This protein binds this small molecule.
Small molecule (SMILES): CC(C)C[C@H](NC(=O)OCc1ccccc1)C(=O)N[C@@H](Cc1ccc(O)cc1)[C@H](C)O

Sequence of chain 1.F:
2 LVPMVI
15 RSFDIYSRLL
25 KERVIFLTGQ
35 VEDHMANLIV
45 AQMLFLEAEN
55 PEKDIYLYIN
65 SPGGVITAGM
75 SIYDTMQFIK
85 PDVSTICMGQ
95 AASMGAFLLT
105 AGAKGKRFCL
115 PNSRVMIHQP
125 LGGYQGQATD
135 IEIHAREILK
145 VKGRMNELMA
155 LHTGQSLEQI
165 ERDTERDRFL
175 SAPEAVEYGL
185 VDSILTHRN

Binding-site contacts:
Ligand atom C16 contacts residue SER97 of chain 1.F at 1.4 Å.
Ligand atom O4 contacts residue GLY67 of chain 1.F at 3.6 Å.
Ligand atom C17 contacts residue SER97 of chain 1.F at 2.8 Å.
Ligand atom C15 contacts residue HIS122 of chain 1.F at 3.3 Å.
Ligand atom C23 contacts residue MET149 of chain 1.F at 3.7 Å (hydrophobic).
Ligand atom C9 contacts residue GLY68 of chain 1.F at 3.2 Å.
Ligand atom C24 contacts residue SER97 of chain 1.F at 2.5 Å.
Ligand atom C22 contacts residue HIS122 of chain 1.F at 3.3 Å.
Ligand atom C17 contacts residue MET98 of chain 1.F at 3.6 Å (hydrophobic).
Ligand atom C11 contacts residue GLY68 of chain 1.F at 3.8 Å.
Ligand atom C24 contacts residue LEU125 of chain 1.F at 3.8 Å (hydrophobic).
Ligand atom O3 contacts residue LEU125 of chain 1.F at 3.0 Å (h-bond).
Ligand atom C1 contacts residue ILE70 of chain 1.F at 3.8 Å (hydrophobic).
Ligand atom C1 contacts residue LEU125 of chain 1.F at 3.4 Å (hydrophobic).
Ligand atom C16 contacts residue HIS122 of chain 1.F at 2.4 Å.
Ligand atom C4 contacts residue GOL1 of chain 1.IA at 3.6 Å.
Ligand atom C20 contacts residue HIS122 of chain 1.F at 3.7 Å.
Ligand atom C5 contacts residue GOL1 of chain 1.IA at 3.6 Å.
Ligand atom O4 contacts residue SER97 of chain 1.F at 2.1 Å (h-bond).
Ligand atom C24 contacts residue HIS122 of chain 1.F at 1.3 Å.
Ligand atom O4 contacts residue MET98 of chain 1.F at 3.1 Å (h-bond).
Ligand atom C16 contacts residue MET98 of chain 1.F at 3.7 Å (hydrophobic).
Ligand atom C5 contacts residue ILE142 of chain 1.F at 3.6 Å (hydrophobic).
Ligand atom C10 contacts residue GLY68 of chain 1.F at 3.5 Å.
Ligand atom C6 contacts residue ILE142 of chain 1.F at 3.6 Å (hydrophobic).
Ligand atom C15 contacts residue SER97 of chain 1.F at 2.4 Å.
Ligand atom O4 contacts residue HIS122 of chain 1.F at 3.5 Å (h-bond).
Ligand atom O2 contacts residue ILE70 of chain 1.F at 2.9 Å (h-bond).
Ligand atom O4 contacts residue GLY68 of chain 1.F at 3.3 Å (h-bond).
Ligand atom O1 contacts residue LEU125 of chain 1.F at 3.1 Å (h-bond).
Ligand atom C23 contacts residue HIS122 of chain 1.F at 3.5 Å.
Ligand atom O5 contacts residue MET149 of chain 1.F at 3.3 Å.
Ligand atom N1 contacts residue LEU125 of chain 1.F at 2.8 Å (h-bond).
Ligand atom N2 contacts residue GLY68 of chain 1.F at 2.9 Å (h-bond).
Ligand atom O2 contacts residue VAL69 of chain 1.F at 3.6 Å.
Ligand atom C17 contacts residue ILE70 of chain 1.F at 3.7 Å (hydrophobic).
Ligand atom O3 contacts residue PRO124 of chain 1.F at 3.2 Å.
Ligand atom N2 contacts residue SER97 of chain 1.F at 3.5 Å (h-bond).
Ligand atom C19 contacts residue SER97 of chain 1.F at 3.6 Å.
Ligand atom C18 contacts residue SER97 of chain 1.F at 3.3 Å.